The protein below binds the small molecule below.
Small molecule (SMILES): CC(=O)N[C@@H]1[C@@H](O)[C@H](O)[C@@H](CO)O[C@H]1O

Sequence of chain 1.B:
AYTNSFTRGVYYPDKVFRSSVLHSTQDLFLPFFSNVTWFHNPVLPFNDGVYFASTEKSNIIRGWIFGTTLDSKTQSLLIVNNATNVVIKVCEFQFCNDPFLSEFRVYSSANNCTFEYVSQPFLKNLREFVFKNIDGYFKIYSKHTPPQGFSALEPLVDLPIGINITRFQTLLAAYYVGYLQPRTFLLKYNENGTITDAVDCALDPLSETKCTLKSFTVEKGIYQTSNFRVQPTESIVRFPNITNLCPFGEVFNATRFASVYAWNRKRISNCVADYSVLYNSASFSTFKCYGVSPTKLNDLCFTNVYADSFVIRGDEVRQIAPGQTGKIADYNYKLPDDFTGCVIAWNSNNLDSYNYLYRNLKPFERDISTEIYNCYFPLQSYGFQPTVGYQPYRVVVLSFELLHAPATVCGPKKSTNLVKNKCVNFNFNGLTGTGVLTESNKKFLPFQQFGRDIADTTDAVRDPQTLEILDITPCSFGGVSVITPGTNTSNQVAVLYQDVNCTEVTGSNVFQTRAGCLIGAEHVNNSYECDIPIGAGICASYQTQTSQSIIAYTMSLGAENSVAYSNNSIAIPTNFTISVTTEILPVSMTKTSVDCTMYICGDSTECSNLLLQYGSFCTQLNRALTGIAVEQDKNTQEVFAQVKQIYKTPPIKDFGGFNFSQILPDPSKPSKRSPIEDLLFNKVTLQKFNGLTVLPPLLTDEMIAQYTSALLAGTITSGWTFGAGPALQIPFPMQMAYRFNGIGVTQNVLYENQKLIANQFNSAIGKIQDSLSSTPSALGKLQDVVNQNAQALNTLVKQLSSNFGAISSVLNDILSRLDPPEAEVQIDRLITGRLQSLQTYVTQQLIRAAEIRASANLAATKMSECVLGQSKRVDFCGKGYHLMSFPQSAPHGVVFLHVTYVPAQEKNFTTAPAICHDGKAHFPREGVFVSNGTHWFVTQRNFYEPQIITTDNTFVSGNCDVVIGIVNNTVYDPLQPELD

Binding-site contacts:
Ligand atom N2 contacts residue ASN1079 of chain 1.B at 2.7 Å (h-bond).
Ligand atom C2 contacts residue THR1081 of chain 1.B at 4.0 Å.
Ligand atom C6 contacts residue PHE1084 of chain 1.B at 4.3 Å (hydrophobic).
Ligand atom C4 contacts residue HIS1082 of chain 1.B at 3.9 Å.
Ligand atom C7 contacts residue ASN1079 of chain 1.B at 3.5 Å.
Ligand atom N2 contacts residue THR1081 of chain 1.B at 3.5 Å (h-bond).
Ligand atom O5 contacts residue HIS1082 of chain 1.B at 3.6 Å (h-bond).
Ligand atom C5 contacts residue ASN1079 of chain 1.B at 3.7 Å.
Ligand atom C1 contacts residue ASN1079 of chain 1.B at 1.4 Å.
Ligand atom C3 contacts residue ASN1079 of chain 1.B at 3.7 Å.
Ligand atom O5 contacts residue PHE1084 of chain 1.B at 4.1 Å.
Ligand atom O4 contacts residue HIS1082 of chain 1.B at 3.8 Å.
Ligand atom C2 contacts residue HIS1082 of chain 1.B at 4.0 Å.
Ligand atom O7 contacts residue ASN1079 of chain 1.B at 3.8 Å.
Ligand atom C6 contacts residue HIS1082 of chain 1.B at 4.2 Å.
Ligand atom C8 contacts residue ASN1079 of chain 1.B at 3.6 Å.
Ligand atom C1 contacts residue THR1081 of chain 1.B at 3.9 Å.
Ligand atom C2 contacts residue ASN1079 of chain 1.B at 2.4 Å.
Ligand atom C5 contacts residue HIS1082 of chain 1.B at 3.2 Å.
Ligand atom C3 contacts residue THR1081 of chain 1.B at 4.0 Å.
Ligand atom C3 contacts residue HIS1082 of chain 1.B at 3.6 Å.
Ligand atom C1 contacts residue HIS1082 of chain 1.B at 3.3 Å.
Ligand atom O5 contacts residue ASN1079 of chain 1.B at 2.5 Å (h-bond).
Ligand atom C4 contacts residue ASN1079 of chain 1.B at 4.2 Å.